Sequence of chain 1.D:
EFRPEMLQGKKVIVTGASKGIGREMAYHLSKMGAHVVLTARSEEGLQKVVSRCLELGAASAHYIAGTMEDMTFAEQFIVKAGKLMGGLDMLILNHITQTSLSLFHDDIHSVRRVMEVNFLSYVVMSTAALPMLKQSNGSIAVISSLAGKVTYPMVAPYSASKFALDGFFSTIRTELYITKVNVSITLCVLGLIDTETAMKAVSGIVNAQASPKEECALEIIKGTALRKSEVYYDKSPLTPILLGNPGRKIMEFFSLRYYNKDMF

Sequence of chain 1.C:
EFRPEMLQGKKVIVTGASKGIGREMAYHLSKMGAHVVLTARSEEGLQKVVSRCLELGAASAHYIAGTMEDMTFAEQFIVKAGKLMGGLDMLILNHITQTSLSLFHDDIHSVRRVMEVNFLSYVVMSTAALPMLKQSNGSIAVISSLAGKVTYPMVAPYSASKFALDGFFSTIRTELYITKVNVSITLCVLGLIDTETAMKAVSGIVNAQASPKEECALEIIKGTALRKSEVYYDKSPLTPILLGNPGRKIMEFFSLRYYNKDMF

The protein below binds the small molecule below.
Small molecule (SMILES): Cc1[nH]c2ncccc2c1[C@@H]1CCN(C(=O)C2(c3ccccn3)CC2)C1

Binding-site contacts:
Ligand atom C1 contacts residue ALA198 of chain 1.D at 3.8 Å (hydrophobic).
Ligand atom C4 contacts residue NDP1 of chain 1.R at 3.8 Å.
Ligand atom C17 contacts residue SER145 of chain 1.D at 3.9 Å.
Ligand atom C26 contacts residue GLY191 of chain 1.D at 3.5 Å.
Ligand atom N14 contacts residue NDP1 of chain 1.R at 3.9 Å.
Ligand atom C12 contacts residue VAL202 of chain 1.D at 3.9 Å (hydrophobic).
Ligand atom C1 contacts residue NDP1 of chain 1.R at 3.0 Å.
Ligand atom C23 contacts residue TYR259 of chain 1.C at 3.6 Å (hydrophobic).
Ligand atom C10 contacts residue ALA201 of chain 1.D at 3.9 Å (hydrophobic).
Ligand atom C23 contacts residue TYR152 of chain 1.D at 3.7 Å (hydrophobic).
Ligand atom N7 contacts residue ALA201 of chain 1.D at 3.8 Å.
Ligand atom C8 contacts residue THR99 of chain 1.D at 3.3 Å.
Ligand atom O18 contacts residue NDP1 of chain 1.R at 3.6 Å.
Ligand atom C10 contacts residue LEU101 of chain 1.D at 3.3 Å (hydrophobic).
Ligand atom N3 contacts residue ILE96 of chain 1.D at 3.9 Å.
Ligand atom C13 contacts residue LEU192 of chain 1.D at 4.0 Å (hydrophobic).
Ligand atom C10 contacts residue THR99 of chain 1.D at 3.2 Å.
Ligand atom O18 contacts residue TYR158 of chain 1.D at 3.0 Å (h-bond).
Ligand atom C21 contacts residue TYR152 of chain 1.D at 3.8 Å (hydrophobic).
Ligand atom C25 contacts residue LEU146 of chain 1.D at 4.0 Å (hydrophobic).
Ligand atom C16 contacts residue TYR158 of chain 1.D at 3.9 Å (hydrophobic).
Ligand atom N3 contacts residue THR197 of chain 1.D at 3.3 Å.
Ligand atom O18 contacts residue SER145 of chain 1.D at 2.8 Å (h-bond).
Ligand atom C15 contacts residue TYR158 of chain 1.D at 3.3 Å (hydrophobic).
Ligand atom C2 contacts residue ILE96 of chain 1.D at 3.8 Å (hydrophobic).
Ligand atom C26 contacts residue NDP1 of chain 1.R at 3.9 Å.
Ligand atom C6 contacts residue THR99 of chain 1.D at 3.8 Å.
Ligand atom C2 contacts residue THR197 of chain 1.D at 3.4 Å.
Ligand atom C10 contacts residue SER100 of chain 1.D at 4.0 Å.
Ligand atom C4 contacts residue ALA198 of chain 1.D at 3.4 Å (hydrophobic).
Ligand atom C8 contacts residue ALA201 of chain 1.D at 3.7 Å (hydrophobic).
Ligand atom C22 contacts residue TYR259 of chain 1.C at 3.2 Å (hydrophobic).
Ligand atom C25 contacts residue SER145 of chain 1.D at 3.2 Å.
Ligand atom C2 contacts residue NDP1 of chain 1.R at 3.3 Å.
Ligand atom C16 contacts residue SER145 of chain 1.D at 3.7 Å.
Ligand atom C25 contacts residue LEU190 of chain 1.D at 3.6 Å (hydrophobic).
Ligand atom C26 contacts residue LEU192 of chain 1.D at 3.2 Å (hydrophobic).
Ligand atom N7 contacts residue THR99 of chain 1.D at 2.6 Å (h-bond).
Ligand atom C16 contacts residue NDP1 of chain 1.R at 3.8 Å.
Ligand atom C22 contacts residue TYR152 of chain 1.D at 3.4 Å (hydrophobic).